This protein binds this small molecule.
Small molecule (SMILES): NNC(=O)c1ccc(N)c(N)c1

Binding-site contacts:
Ligand atom C2 contacts residue ALA103 of chain 1.A at 4.1 Å (hydrophobic).
Ligand atom C3 contacts residue ASN102 of chain 1.A at 3.7 Å.
Ligand atom C3 contacts residue ALA103 of chain 1.A at 4.1 Å (hydrophobic).
Ligand atom C4 contacts residue ASN102 of chain 1.A at 4.2 Å.
Ligand atom N2 contacts residue ASN102 of chain 1.A at 4.2 Å.
Ligand atom C3 contacts residue GLN111 of chain 1.A at 3.6 Å.
Ligand atom N3 contacts residue THR107 of chain 1.A at 4.3 Å.
Ligand atom C2 contacts residue GLN111 of chain 1.A at 3.8 Å.
Ligand atom C2 contacts residue ASN102 of chain 1.A at 4.0 Å.
Ligand atom N3 contacts residue GLY74 of chain 1.A at 4.0 Å.
Ligand atom N contacts residue ASN102 of chain 1.A at 3.7 Å.
Ligand atom C6 contacts residue ALA103 of chain 1.A at 4.0 Å (hydrophobic).
Ligand atom C4 contacts residue THR107 of chain 1.A at 4.1 Å.
Ligand atom C4 contacts residue GLN111 of chain 1.A at 3.8 Å.
Ligand atom C6 contacts residue GLN111 of chain 1.A at 4.2 Å.
Ligand atom N2 contacts residue GLY109 of chain 1.A at 3.9 Å.
Ligand atom C contacts residue THR73 of chain 1.A at 4.1 Å.
Ligand atom O contacts residue GLY72 of chain 1.A at 3.5 Å (h-bond).
Ligand atom N contacts residue ALA103 of chain 1.A at 3.5 Å.
Ligand atom C6 contacts residue THR73 of chain 1.A at 4.2 Å.
Ligand atom C5 contacts residue GLN111 of chain 1.A at 4.1 Å.
Ligand atom C4 contacts residue GLY74 of chain 1.A at 4.4 Å.
Ligand atom N1 contacts residue ALA103 of chain 1.A at 4.2 Å.
Ligand atom N2 contacts residue GLN111 of chain 1.A at 4.4 Å.
Ligand atom C1 contacts residue ALA103 of chain 1.A at 3.9 Å (hydrophobic).
Ligand atom N2 contacts residue ALA101 of chain 1.A at 4.0 Å.
Ligand atom C contacts residue ALA103 of chain 1.A at 4.2 Å (hydrophobic).
Ligand atom C3 contacts residue ALA101 of chain 1.A at 4.3 Å (hydrophobic).
Ligand atom C5 contacts residue ALA103 of chain 1.A at 4.4 Å (hydrophobic).
Ligand atom C6 contacts residue GLY72 of chain 1.A at 4.4 Å.
Ligand atom C contacts residue GLY72 of chain 1.A at 3.4 Å.
Ligand atom N2 contacts residue ASN108 of chain 1.A at 4.5 Å.
Ligand atom C4 contacts residue ALA103 of chain 1.A at 4.5 Å (hydrophobic).
Ligand atom N1 contacts residue GLY72 of chain 1.A at 3.8 Å.
Ligand atom C2 contacts residue GLY72 of chain 1.A at 3.7 Å.
Ligand atom C5 contacts residue GLY74 of chain 1.A at 4.1 Å.
Ligand atom C1 contacts residue GLY72 of chain 1.A at 3.6 Å.
Ligand atom N2 contacts residue THR107 of chain 1.A at 3.4 Å (h-bond).
Ligand atom O contacts residue THR73 of chain 1.A at 3.4 Å.
Ligand atom C1 contacts residue GLN111 of chain 1.A at 4.0 Å.

Sequence of chain 1.A:
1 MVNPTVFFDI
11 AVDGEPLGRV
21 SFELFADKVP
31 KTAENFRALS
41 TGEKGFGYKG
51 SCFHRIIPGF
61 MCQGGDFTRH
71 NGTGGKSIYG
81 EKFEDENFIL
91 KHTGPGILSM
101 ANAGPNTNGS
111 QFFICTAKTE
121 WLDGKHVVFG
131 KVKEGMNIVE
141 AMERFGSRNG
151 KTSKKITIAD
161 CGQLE